Binding-site contacts:
Ligand atom O1 contacts residue PRO552 of chain 1.A at 3.4 Å.
Ligand atom O1 contacts residue ALA528 of chain 1.A at 3.8 Å.
Ligand atom C3 contacts residue ALA528 of chain 1.A at 3.8 Å (hydrophobic).
Ligand atom C2 contacts residue VAL551 of chain 1.A at 3.6 Å (hydrophobic).
Ligand atom FE contacts residue CYS600 of chain 1.A at 2.3 Å.
Ligand atom C1 contacts residue HIS82 of chain 1.A at 3.4 Å.
Ligand atom O4 contacts residue CYS78 of chain 1.A at 2.9 Å (h-bond).
Ligand atom N3 contacts residue ARG530 of chain 1.A at 2.9 Å (salt-bridge).
Ligand atom C1 contacts residue VAL551 of chain 1.A at 3.4 Å (hydrophobic).
Ligand atom NI contacts residue CYS597 of chain 1.A at 2.2 Å.
Ligand atom N3 contacts residue CYS78 of chain 1.A at 3.6 Å.
Ligand atom N2 contacts residue VAL551 of chain 1.A at 3.6 Å.
Ligand atom C2 contacts residue CYS600 of chain 1.A at 3.0 Å (hydrophobic).
Ligand atom O4 contacts residue ARG530 of chain 1.A at 3.0 Å (salt-bridge).
Ligand atom N2 contacts residue THR553 of chain 1.A at 2.9 Å (h-bond).
Ligand atom N2 contacts residue ARG530 of chain 1.A at 3.7 Å.
Ligand atom C1 contacts residue PRO552 of chain 1.A at 3.7 Å (hydrophobic).
Ligand atom C3 contacts residue ARG530 of chain 1.A at 3.5 Å.
Ligand atom N3 contacts residue ALA528 of chain 1.A at 3.4 Å.
Ligand atom O1 contacts residue CYS600 of chain 1.A at 3.9 Å.
Ligand atom O4 contacts residue CYS600 of chain 1.A at 3.2 Å (h-bond).
Ligand atom O1 contacts residue VAL551 of chain 1.A at 3.3 Å.
Ligand atom O1 contacts residue LEU533 of chain 1.A at 3.4 Å.
Ligand atom N3 contacts residue PRO529 of chain 1.A at 3.2 Å (h-bond).
Ligand atom NI contacts residue CYS600 of chain 1.A at 2.6 Å.
Ligand atom N2 contacts residue CYS600 of chain 1.A at 3.4 Å.
Ligand atom C3 contacts residue CYS78 of chain 1.A at 3.2 Å (hydrophobic).
Ligand atom O1 contacts residue HIS82 of chain 1.A at 3.3 Å (h-bond).
Ligand atom C1 contacts residue CYS78 of chain 1.A at 3.2 Å (hydrophobic).
Ligand atom FE contacts residue CYS78 of chain 1.A at 2.3 Å.
Ligand atom O4 contacts residue CYS597 of chain 1.A at 2.8 Å.
Ligand atom NI contacts residue CYS75 of chain 1.A at 2.2 Å.
Ligand atom NI contacts residue CYS78 of chain 1.A at 2.4 Å.
Ligand atom C2 contacts residue PRO552 of chain 1.A at 3.8 Å (hydrophobic).
Ligand atom C1 contacts residue CYS600 of chain 1.A at 3.1 Å (hydrophobic).
Ligand atom C1 contacts residue CYS81 of chain 1.A at 3.5 Å (hydrophobic).
Ligand atom C2 contacts residue THR553 of chain 1.A at 3.8 Å.
Ligand atom O1 contacts residue CYS81 of chain 1.A at 3.4 Å (h-bond).
Ligand atom N2 contacts residue PRO552 of chain 1.A at 3.6 Å.
Ligand atom C2 contacts residue ARG530 of chain 1.A at 3.6 Å.

Sequence of chain 1.A:
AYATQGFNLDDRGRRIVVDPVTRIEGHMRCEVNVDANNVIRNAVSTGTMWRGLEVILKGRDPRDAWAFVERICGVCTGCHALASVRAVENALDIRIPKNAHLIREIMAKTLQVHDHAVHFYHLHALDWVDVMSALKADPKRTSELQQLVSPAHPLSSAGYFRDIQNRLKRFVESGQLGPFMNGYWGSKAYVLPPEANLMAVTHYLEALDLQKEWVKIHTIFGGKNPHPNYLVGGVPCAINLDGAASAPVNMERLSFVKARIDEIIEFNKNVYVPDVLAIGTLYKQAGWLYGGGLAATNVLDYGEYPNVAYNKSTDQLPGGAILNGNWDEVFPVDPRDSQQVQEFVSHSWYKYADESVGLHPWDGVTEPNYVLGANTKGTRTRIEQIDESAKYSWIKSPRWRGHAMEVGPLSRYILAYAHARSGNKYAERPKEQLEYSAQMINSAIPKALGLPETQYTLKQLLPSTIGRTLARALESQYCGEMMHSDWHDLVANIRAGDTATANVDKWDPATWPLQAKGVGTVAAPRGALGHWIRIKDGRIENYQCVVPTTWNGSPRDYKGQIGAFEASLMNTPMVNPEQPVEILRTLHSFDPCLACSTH

A protein and the small-molecule ligand that binds it are described below.
Small molecule (SMILES): N#C[Fe](C#N)(C#[O+])O[Ni]